Sequence of chain 1.A:
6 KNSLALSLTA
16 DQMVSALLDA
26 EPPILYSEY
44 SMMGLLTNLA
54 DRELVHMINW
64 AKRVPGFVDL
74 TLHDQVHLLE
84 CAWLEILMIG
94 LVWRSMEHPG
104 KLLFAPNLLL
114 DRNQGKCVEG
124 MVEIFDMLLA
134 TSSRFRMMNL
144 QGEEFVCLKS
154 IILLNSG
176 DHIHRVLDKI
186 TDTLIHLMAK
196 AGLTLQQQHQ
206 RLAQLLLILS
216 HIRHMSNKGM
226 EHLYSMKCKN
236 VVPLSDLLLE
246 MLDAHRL

Binding-site contacts:
Ligand atom O05 contacts residue MET91 of chain 1.A at 3.2 Å.
Ligand atom O01 contacts residue THR50 of chain 1.A at 2.9 Å (h-bond).
Ligand atom C07 contacts residue OB31 of chain 1.F at 0.0 Å.
Ligand atom C06 contacts residue OB31 of chain 1.F at 0.0 Å.
Ligand atom C17 contacts residue OB31 of chain 1.F at 0.0 Å.
Ligand atom O01 contacts residue OB31 of chain 1.F at 0.0 Å (h-bond).
Ligand atom S01 contacts residue OB31 of chain 1.F at 0.0 Å (h-bond).
Ligand atom O02 contacts residue ARG97 of chain 1.A at 3.3 Å (salt-bridge).
Ligand atom C23 contacts residue OB31 of chain 1.F at 1.4 Å.
Ligand atom C10 contacts residue OB31 of chain 1.F at 0.0 Å.
Ligand atom O05 contacts residue OB31 of chain 1.F at 0.0 Å (h-bond).
Ligand atom C12 contacts residue OB31 of chain 1.F at 0.0 Å.
Ligand atom C04 contacts residue OB31 of chain 1.F at 0.0 Å.
Ligand atom C20 contacts residue OB31 of chain 1.F at 0.6 Å.
Ligand atom C03 contacts residue OB31 of chain 1.F at 0.0 Å.
Ligand atom C02 contacts residue OB31 of chain 1.F at 0.0 Å.
Ligand atom C14 contacts residue OB31 of chain 1.F at 0.0 Å.
Ligand atom N01 contacts residue OB31 of chain 1.F at 0.3 Å (h-bond).
Ligand atom C15 contacts residue OB31 of chain 1.F at 0.0 Å.
Ligand atom O04 contacts residue OB31 of chain 1.F at 0.1 Å (h-bond).
Ligand atom C09 contacts residue OB31 of chain 1.F at 0.0 Å.
Ligand atom C14 contacts residue GLU56 of chain 1.A at 3.2 Å.
Ligand atom C16 contacts residue OB31 of chain 1.F at 0.0 Å.
Ligand atom C21 contacts residue OB31 of chain 1.F at 0.8 Å.
Ligand atom C11 contacts residue OB31 of chain 1.F at 0.0 Å.
Ligand atom C19 contacts residue OB31 of chain 1.F at 0.8 Å.
Ligand atom C23 contacts residue GLU122 of chain 1.A at 3.1 Å.
Ligand atom C24 contacts residue OB31 of chain 1.F at 0.6 Å.
Ligand atom CL1 contacts residue OB31 of chain 1.F at 0.4 Å.
Ligand atom O02 contacts residue GLU56 of chain 1.A at 2.3 Å (salt-bridge).
Ligand atom C22 contacts residue OB31 of chain 1.F at 0.2 Å.
Ligand atom C13 contacts residue OB31 of chain 1.F at 0.0 Å.
Ligand atom C25 contacts residue OB31 of chain 1.F at 0.8 Å.
Ligand atom C01 contacts residue OB31 of chain 1.F at 0.0 Å.
Ligand atom CL1 contacts residue MET231 of chain 1.A at 3.2 Å.
Ligand atom C05 contacts residue OB31 of chain 1.F at 0.0 Å.
Ligand atom C18 contacts residue OB31 of chain 1.F at 0.0 Å.
Ligand atom O03 contacts residue OB31 of chain 1.F at 0.0 Å (h-bond).
Ligand atom C08 contacts residue OB31 of chain 1.F at 0.0 Å.
Ligand atom O02 contacts residue OB31 of chain 1.F at 0.0 Å (h-bond).

A protein and the small-molecule ligand that binds it are described below.
Small molecule (SMILES): CN(c1ccccc1Cl)S(=O)(=O)[C@@H]1C[C@@H]2O[C@H]1C(c1ccc(O)cc1)=C2c1ccc(O)cc1